Sequence of chain 1.E:
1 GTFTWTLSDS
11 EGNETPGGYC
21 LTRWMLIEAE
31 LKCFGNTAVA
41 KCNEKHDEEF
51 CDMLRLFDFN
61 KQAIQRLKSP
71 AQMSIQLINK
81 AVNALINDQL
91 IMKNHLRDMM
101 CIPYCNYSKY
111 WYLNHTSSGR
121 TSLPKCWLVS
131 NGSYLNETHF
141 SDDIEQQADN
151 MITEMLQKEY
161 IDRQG

Binding-site contacts:
Ligand atom C1 contacts residue ASN136 of chain 1.E at 1.5 Å.
Ligand atom C7 contacts residue ASN136 of chain 1.E at 3.6 Å.
Ligand atom C3 contacts residue ASN136 of chain 1.E at 3.9 Å.
Ligand atom C4 contacts residue ASN136 of chain 1.E at 4.4 Å.
Ligand atom C2 contacts residue ASN136 of chain 1.E at 2.5 Å.
Ligand atom C5 contacts residue ASN136 of chain 1.E at 3.8 Å.
Ligand atom O5 contacts residue ASN136 of chain 1.E at 2.5 Å (h-bond).
Ligand atom N2 contacts residue ASN136 of chain 1.E at 2.9 Å (h-bond).
Ligand atom C8 contacts residue ASN136 of chain 1.E at 3.2 Å.

A protein and the small-molecule ligand that binds it are described below.
Small molecule (SMILES): CC(=O)N[C@@H]1[C@@H](O)[C@H](O)[C@@H](CO)O[C@H]1O